The small molecule below binds the protein below.
Small molecule (SMILES): CC(=O)N[C@H]1[C@H](O[C@H]2[C@H](O)[C@@H](NC(C)=O)CO[C@@H]2CO)O[C@H](CO)[C@@H](O)[C@@H]1O

Binding-site contacts:
Ligand atom N2 contacts residue ASN898 of chain 1.C at 3.0 Å (h-bond).
Ligand atom O5 contacts residue ASN898 of chain 1.C at 2.4 Å (h-bond).
Ligand atom O5 contacts residue PHE897 of chain 1.C at 4.2 Å.
Ligand atom C5 contacts residue PHE985 of chain 1.C at 4.4 Å (hydrophobic).
Ligand atom C3 contacts residue ASN898 of chain 1.C at 3.9 Å.
Ligand atom C5 contacts residue LEU593 of chain 1.C at 4.1 Å (hydrophobic).
Ligand atom O7 contacts residue ASN898 of chain 1.C at 3.3 Å.
Ligand atom O5 contacts residue LEU593 of chain 1.C at 3.7 Å.
Ligand atom O6 contacts residue PHE985 of chain 1.C at 3.8 Å.
Ligand atom O7 contacts residue LYS899 of chain 1.C at 4.1 Å.
Ligand atom C7 contacts residue LYS899 of chain 1.C at 4.4 Å.
Ligand atom C4 contacts residue ASN898 of chain 1.C at 4.3 Å.
Ligand atom C1 contacts residue LEU593 of chain 1.C at 3.7 Å (hydrophobic).
Ligand atom C1 contacts residue ASN898 of chain 1.C at 1.5 Å.
Ligand atom C6 contacts residue PHE985 of chain 1.C at 3.8 Å (hydrophobic).
Ligand atom C8 contacts residue GLU569 of chain 1.C at 4.2 Å.
Ligand atom C7 contacts residue ASN898 of chain 1.C at 3.6 Å.
Ligand atom O5 contacts residue PHE985 of chain 1.C at 3.9 Å.
Ligand atom C5 contacts residue ASN898 of chain 1.C at 3.6 Å.
Ligand atom C2 contacts residue ASN898 of chain 1.C at 2.6 Å.
Ligand atom O6 contacts residue LEU593 of chain 1.C at 4.5 Å.
Ligand atom C8 contacts residue LYS899 of chain 1.C at 4.2 Å.

Sequence of chain 1.C:
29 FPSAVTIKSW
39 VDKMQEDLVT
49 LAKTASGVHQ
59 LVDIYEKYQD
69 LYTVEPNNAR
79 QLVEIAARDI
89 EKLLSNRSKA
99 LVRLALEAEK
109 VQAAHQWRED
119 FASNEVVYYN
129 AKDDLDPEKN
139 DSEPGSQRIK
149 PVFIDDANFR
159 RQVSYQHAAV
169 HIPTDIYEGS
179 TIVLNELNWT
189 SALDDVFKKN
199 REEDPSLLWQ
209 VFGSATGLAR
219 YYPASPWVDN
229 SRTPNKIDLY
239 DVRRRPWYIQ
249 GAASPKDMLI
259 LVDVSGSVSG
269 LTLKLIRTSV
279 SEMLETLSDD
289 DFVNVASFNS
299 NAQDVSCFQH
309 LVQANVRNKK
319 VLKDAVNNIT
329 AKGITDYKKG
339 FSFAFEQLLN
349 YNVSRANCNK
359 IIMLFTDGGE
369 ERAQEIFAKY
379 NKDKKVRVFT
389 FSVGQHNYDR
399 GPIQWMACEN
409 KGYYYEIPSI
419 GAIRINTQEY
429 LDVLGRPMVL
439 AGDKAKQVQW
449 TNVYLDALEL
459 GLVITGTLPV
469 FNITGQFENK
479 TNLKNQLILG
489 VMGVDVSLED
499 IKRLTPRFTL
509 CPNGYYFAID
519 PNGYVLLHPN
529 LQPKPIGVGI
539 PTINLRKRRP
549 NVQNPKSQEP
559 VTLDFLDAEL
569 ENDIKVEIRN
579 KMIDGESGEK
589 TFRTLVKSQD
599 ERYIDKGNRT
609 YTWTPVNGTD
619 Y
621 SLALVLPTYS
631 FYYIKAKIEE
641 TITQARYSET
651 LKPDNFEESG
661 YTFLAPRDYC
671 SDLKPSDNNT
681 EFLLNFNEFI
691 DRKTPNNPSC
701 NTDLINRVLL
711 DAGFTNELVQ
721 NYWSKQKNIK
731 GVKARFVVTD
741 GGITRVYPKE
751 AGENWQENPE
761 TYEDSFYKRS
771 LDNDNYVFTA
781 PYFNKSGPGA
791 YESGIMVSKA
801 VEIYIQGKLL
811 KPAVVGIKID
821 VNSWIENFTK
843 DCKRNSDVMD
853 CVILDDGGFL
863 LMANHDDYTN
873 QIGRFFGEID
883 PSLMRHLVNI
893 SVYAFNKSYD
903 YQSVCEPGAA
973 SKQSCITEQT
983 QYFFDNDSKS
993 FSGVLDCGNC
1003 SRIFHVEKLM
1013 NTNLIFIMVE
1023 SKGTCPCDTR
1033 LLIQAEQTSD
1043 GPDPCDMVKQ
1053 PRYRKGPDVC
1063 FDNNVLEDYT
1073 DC